This small molecule binds to this protein.
Small molecule (SMILES): CC(=O)N[C@H]1[C@@H](O[P](=O)(O)O[P](=O)(O)OC[C@H]2O[C@@H](n3ccc(=O)[nH]c3=O)[C@H](O)[C@@H]2O)O[C@H](CO)[C@H](O)[C@@H]1O

Sequence of chain 1.B:
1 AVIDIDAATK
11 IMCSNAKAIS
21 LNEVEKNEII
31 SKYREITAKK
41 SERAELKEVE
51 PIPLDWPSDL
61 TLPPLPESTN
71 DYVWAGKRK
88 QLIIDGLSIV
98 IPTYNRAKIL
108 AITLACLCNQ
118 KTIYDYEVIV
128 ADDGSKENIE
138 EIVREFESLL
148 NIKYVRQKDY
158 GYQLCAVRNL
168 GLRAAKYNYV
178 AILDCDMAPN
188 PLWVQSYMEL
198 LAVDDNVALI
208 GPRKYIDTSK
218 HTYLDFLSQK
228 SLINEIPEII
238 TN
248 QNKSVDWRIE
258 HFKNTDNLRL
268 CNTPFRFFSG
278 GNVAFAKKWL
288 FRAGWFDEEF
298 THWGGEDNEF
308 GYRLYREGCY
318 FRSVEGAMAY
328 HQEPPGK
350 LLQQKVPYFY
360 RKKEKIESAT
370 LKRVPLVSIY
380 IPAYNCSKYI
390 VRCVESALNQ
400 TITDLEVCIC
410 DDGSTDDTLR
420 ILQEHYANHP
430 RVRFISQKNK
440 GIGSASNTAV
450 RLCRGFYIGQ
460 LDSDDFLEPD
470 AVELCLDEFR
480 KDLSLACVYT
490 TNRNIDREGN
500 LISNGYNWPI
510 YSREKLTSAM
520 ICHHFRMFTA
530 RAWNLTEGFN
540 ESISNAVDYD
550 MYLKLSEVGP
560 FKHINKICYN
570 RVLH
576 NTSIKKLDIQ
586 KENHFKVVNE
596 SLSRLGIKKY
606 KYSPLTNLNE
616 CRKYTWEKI

Binding-site contacts:
Ligand atom O5' contacts residue TRP300 of chain 1.B at 3.5 Å (h-bond).
Ligand atom PA contacts residue MN1 of chain 1.I at 3.2 Å.
Ligand atom O2' contacts residue PRO99 of chain 1.B at 3.0 Å (h-bond).
Ligand atom O1A contacts residue MN1 of chain 1.I at 2.0 Å.
Ligand atom O4B contacts residue LEU161 of chain 1.B at 3.3 Å.
Ligand atom C8' contacts residue ASP181 of chain 1.B at 3.3 Å.
Ligand atom N2' contacts residue ASP181 of chain 1.B at 2.9 Å (salt-bridge).
Ligand atom C7' contacts residue ASP181 of chain 1.B at 3.5 Å.
Ligand atom O2A contacts residue ARG103 of chain 1.B at 2.7 Å (salt-bridge).
Ligand atom C6' contacts residue TRP300 of chain 1.B at 3.3 Å (hydrophobic).
Ligand atom O6' contacts residue GLU303 of chain 1.B at 3.1 Å (salt-bridge).
Ligand atom O1A contacts residue ARG103 of chain 1.B at 3.2 Å (salt-bridge).
Ligand atom O1B contacts residue MN1 of chain 1.I at 1.9 Å.
Ligand atom O3' contacts residue ASP304 of chain 1.B at 3.2 Å (salt-bridge).
Ligand atom O2' contacts residue CYS182 of chain 1.B at 3.2 Å (h-bond).
Ligand atom C6' contacts residue GLY301 of chain 1.B at 3.1 Å.
Ligand atom O2' contacts residue TYR101 of chain 1.B at 3.4 Å (h-bond).
Ligand atom O4 contacts residue TYR159 of chain 1.B at 3.5 Å.
Ligand atom O1A contacts residue ASP183 of chain 1.B at 3.3 Å (salt-bridge).
Ligand atom C3B contacts residue ASP181 of chain 1.B at 3.5 Å.
Ligand atom O3' contacts residue ASP181 of chain 1.B at 3.5 Å (salt-bridge).
Ligand atom O6' contacts residue GLY301 of chain 1.B at 3.2 Å (h-bond).
Ligand atom C3' contacts residue ASP181 of chain 1.B at 3.5 Å.
Ligand atom C4 contacts residue TYR159 of chain 1.B at 3.4 Å (hydrophobic).
Ligand atom O1B contacts residue HIS328 of chain 1.B at 3.1 Å (h-bond).
Ligand atom C4B contacts residue ASP181 of chain 1.B at 3.2 Å.
Ligand atom O2' contacts residue THR100 of chain 1.B at 3.5 Å.
Ligand atom C6 contacts residue TYR159 of chain 1.B at 3.5 Å (hydrophobic).
Ligand atom O3B contacts residue ASP181 of chain 1.B at 2.8 Å (salt-bridge).
Ligand atom O4 contacts residue ASP130 of chain 1.B at 3.3 Å (salt-bridge).
Ligand atom N3 contacts residue ASP130 of chain 1.B at 3.1 Å (salt-bridge).
Ligand atom O6' contacts residue TRP300 of chain 1.B at 3.5 Å.
Ligand atom O4' contacts residue GLU303 of chain 1.B at 3.4 Å (salt-bridge).
Ligand atom O6' contacts residue TYR159 of chain 1.B at 2.8 Å (h-bond).
Ligand atom O3B contacts residue PRO99 of chain 1.B at 3.0 Å (h-bond).
Ligand atom O3' contacts residue ARG165 of chain 1.B at 3.0 Å (salt-bridge).
Ligand atom C5 contacts residue TYR159 of chain 1.B at 3.3 Å (hydrophobic).
Ligand atom O4' contacts residue ASP304 of chain 1.B at 3.3 Å (salt-bridge).
Ligand atom O3B contacts residue CYS182 of chain 1.B at 3.5 Å (h-bond).
Ligand atom PB contacts residue MN1 of chain 1.I at 3.2 Å.